Sequence of chain 1.B:
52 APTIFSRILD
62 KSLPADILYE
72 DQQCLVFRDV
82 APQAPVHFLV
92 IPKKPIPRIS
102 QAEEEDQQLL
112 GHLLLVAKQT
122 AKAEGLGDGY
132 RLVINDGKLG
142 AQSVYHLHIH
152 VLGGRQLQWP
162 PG

Sequence of chain 2.B:
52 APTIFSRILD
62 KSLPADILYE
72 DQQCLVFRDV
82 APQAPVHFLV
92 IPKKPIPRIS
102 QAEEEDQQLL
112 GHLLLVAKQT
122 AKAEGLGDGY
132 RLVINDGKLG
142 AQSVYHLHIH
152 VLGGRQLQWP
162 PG

Binding-site contacts:
Ligand atom O5' contacts residue HIS151 of chain 1.B at 3.0 Å (h-bond).
Ligand atom O6 contacts residue LEU64 of chain 1.B at 3.7 Å.
Ligand atom C2' contacts residue ASP80 of chain 1.B at 3.1 Å.
Ligand atom N1 contacts residue VAL81 of chain 1.B at 3.1 Å.
Ligand atom C4' contacts residue ASP80 of chain 1.B at 3.5 Å.
Ligand atom OP2 contacts residue ASN136 of chain 1.B at 2.8 Å (h-bond).
Ligand atom O5' contacts residue SER144 of chain 1.B at 3.6 Å (h-bond).
Ligand atom N2 contacts residue ARG79 of chain 1.B at 2.8 Å (salt-bridge).
Ligand atom OP2 contacts residue HIS149 of chain 1.B at 3.6 Å.
Ligand atom OP3 contacts residue HIS149 of chain 1.B at 2.7 Å (h-bond).
Ligand atom C5' contacts residue SER144 of chain 1.B at 3.4 Å.
Ligand atom P contacts residue HIS149 of chain 1.B at 3.1 Å.
Ligand atom O4' contacts residue LEU90 of chain 1.B at 3.6 Å.
Ligand atom N7 contacts residue ILE55 of chain 1.B at 3.8 Å.
Ligand atom OP2 contacts residue HIS151 of chain 1.B at 2.9 Å (h-bond).
Ligand atom P contacts residue HIS151 of chain 1.B at 3.6 Å.
Ligand atom C5 contacts residue VAL81 of chain 1.B at 3.5 Å (hydrophobic).
Ligand atom O4' contacts residue ASP80 of chain 1.B at 3.7 Å.
Ligand atom OP3 contacts residue SER144 of chain 1.B at 3.2 Å (h-bond).
Ligand atom O5' contacts residue HIS149 of chain 1.B at 2.6 Å (h-bond).
Ligand atom C3' contacts residue ASP80 of chain 1.B at 3.2 Å.
Ligand atom C1' contacts residue ASP80 of chain 1.B at 3.1 Å.
Ligand atom O3' contacts residue HIS151 of chain 1.B at 3.2 Å.
Ligand atom C2 contacts residue VAL81 of chain 1.B at 3.3 Å (hydrophobic).
Ligand atom C4' contacts residue HIS151 of chain 1.B at 3.9 Å.
Ligand atom C4 contacts residue VAL81 of chain 1.B at 3.4 Å (hydrophobic).
Ligand atom OP3 contacts residue VAL145 of chain 1.B at 3.3 Å (h-bond).
Ligand atom C6 contacts residue VAL81 of chain 1.B at 3.7 Å (hydrophobic).
Ligand atom O4' contacts residue PHE56 of chain 1.B at 3.5 Å.
Ligand atom N2 contacts residue VAL81 of chain 1.B at 3.5 Å.
Ligand atom OP1 contacts residue SER144 of chain 1.B at 1.7 Å (h-bond).
Ligand atom C5' contacts residue HIS149 of chain 1.B at 3.3 Å.
Ligand atom OP3 contacts residue GLN143 of chain 1.B at 3.3 Å.
Ligand atom O3' contacts residue ASP80 of chain 1.B at 2.7 Å (salt-bridge).
Ligand atom OP1 contacts residue GLN143 of chain 1.B at 3.8 Å.
Ligand atom O4' contacts residue VAL145 of chain 1.B at 3.8 Å.
Ligand atom C5' contacts residue VAL145 of chain 1.B at 3.5 Å (hydrophobic).
Ligand atom OP1 contacts residue ALA142 of chain 1.B at 3.7 Å.
Ligand atom P contacts residue SER144 of chain 1.B at 3.1 Å.
Ligand atom N3 contacts residue VAL81 of chain 1.B at 3.5 Å.

This protein binds this small molecule.
Small molecule (SMILES): Nc1nc2c(ncn2[C@H]2C[C@H](O)[C@@H](COP(=O)(O)O)O2)c(=O)[nH]1